A protein and the small-molecule ligand that binds it are described below.
Small molecule (SMILES): Cc1ccc(CN(C(=O)N[C@@H](CS(=O)(=O)CC2CCCCC2)C(=O)O)C(=O)c2ccc(-c3ccccc3)cc2)cc1

Sequence of chain 1.A:
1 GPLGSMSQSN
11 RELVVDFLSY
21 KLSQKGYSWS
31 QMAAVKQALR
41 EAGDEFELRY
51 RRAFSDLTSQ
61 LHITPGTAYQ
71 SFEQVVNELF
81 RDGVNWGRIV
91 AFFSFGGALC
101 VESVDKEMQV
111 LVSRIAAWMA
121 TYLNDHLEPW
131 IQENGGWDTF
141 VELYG

Binding-site contacts:
Ligand atom C21 contacts residue TYR50 of chain 1.A at 4.0 Å (hydrophobic).
Ligand atom C17 contacts residue ALA42 of chain 1.A at 3.4 Å (hydrophobic).
Ligand atom C22 contacts residue TYR50 of chain 1.A at 3.9 Å (hydrophobic).
Ligand atom C24 contacts residue PHE46 of chain 1.A at 3.8 Å (hydrophobic).
Ligand atom C14 contacts residue TYR50 of chain 1.A at 3.9 Å (hydrophobic).
Ligand atom C23 contacts residue PHE46 of chain 1.A at 3.8 Å (hydrophobic).
Ligand atom C31 contacts residue GLY87 of chain 1.A at 3.7 Å.
Ligand atom C27 contacts residue ALA53 of chain 1.A at 3.5 Å (hydrophobic).
Ligand atom C14 contacts residue ARG49 of chain 1.A at 3.7 Å.
Ligand atom C17 contacts residue GLU45 of chain 1.A at 3.9 Å.
Ligand atom C11 contacts residue GLY87 of chain 1.A at 3.8 Å.
Ligand atom O4 contacts residue ASN85 of chain 1.A at 3.5 Å (h-bond).
Ligand atom C28 contacts residue ALA53 of chain 1.A at 3.5 Å (hydrophobic).
Ligand atom O3 contacts residue ASN85 of chain 1.A at 3.9 Å.
Ligand atom C12 contacts residue TYR50 of chain 1.A at 3.3 Å (hydrophobic).
Ligand atom C19 contacts residue PHE46 of chain 1.A at 4.0 Å (hydrophobic).
Ligand atom C15 contacts residue ARG49 of chain 1.A at 3.8 Å.
Ligand atom C15 contacts residue GLU45 of chain 1.A at 3.7 Å.
Ligand atom C27 contacts residue PHE54 of chain 1.A at 3.8 Å (hydrophobic).
Ligand atom C30 contacts residue ARG88 of chain 1.A at 3.9 Å.
Ligand atom C25 contacts residue ARG88 of chain 1.A at 3.7 Å.
Ligand atom C25 contacts residue LEU79 of chain 1.A at 3.8 Å (hydrophobic).
Ligand atom C10 contacts residue TRP86 of chain 1.A at 4.0 Å (hydrophobic).
Ligand atom C26 contacts residue LEU79 of chain 1.A at 3.9 Å (hydrophobic).
Ligand atom C13 contacts residue TYR50 of chain 1.A at 3.8 Å (hydrophobic).
Ligand atom C30 contacts residue PHE46 of chain 1.A at 3.8 Å (hydrophobic).
Ligand atom C10 contacts residue GLY87 of chain 1.A at 3.7 Å.
Ligand atom C29 contacts residue TYR50 of chain 1.A at 3.8 Å (hydrophobic).
Ligand atom C28 contacts residue PHE54 of chain 1.A at 3.5 Å (hydrophobic).
Ligand atom C19 contacts residue GLY87 of chain 1.A at 3.7 Å.
Ligand atom C3 contacts residue ASN85 of chain 1.A at 3.8 Å.
Ligand atom C28 contacts residue PHE46 of chain 1.A at 3.6 Å (hydrophobic).
Ligand atom O2 contacts residue ASN85 of chain 1.A at 2.9 Å (h-bond).
Ligand atom O contacts residue GLY87 of chain 1.A at 3.6 Å.
Ligand atom O4 contacts residue GLY87 of chain 1.A at 3.0 Å (h-bond).
Ligand atom C31 contacts residue ARG88 of chain 1.A at 3.5 Å.
Ligand atom C29 contacts residue PHE46 of chain 1.A at 3.4 Å (hydrophobic).
Ligand atom O contacts residue ASN85 of chain 1.A at 3.5 Å (h-bond).
Ligand atom C30 contacts residue ALA91 of chain 1.A at 4.0 Å (hydrophobic).
Ligand atom C9 contacts residue TYR144 of chain 1.A at 4.0 Å (hydrophobic).